Sequence of chain 1.A:
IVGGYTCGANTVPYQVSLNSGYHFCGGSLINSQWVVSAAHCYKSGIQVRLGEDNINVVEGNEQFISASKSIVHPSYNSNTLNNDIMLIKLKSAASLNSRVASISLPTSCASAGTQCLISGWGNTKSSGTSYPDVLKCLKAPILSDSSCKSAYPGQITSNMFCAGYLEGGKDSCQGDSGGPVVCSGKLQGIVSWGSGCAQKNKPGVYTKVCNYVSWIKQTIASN

Binding-site contacts:
Ligand atom C3' contacts residue GLN174 of chain 1.A at 3.3 Å.
Ligand atom N1 contacts residue GLY194 of chain 1.A at 3.7 Å.
Ligand atom C5 contacts residue GLN174 of chain 1.A at 3.9 Å.
Ligand atom N2 contacts residue GLY204 of chain 1.A at 3.3 Å.
Ligand atom C1 contacts residue TRP193 of chain 1.A at 3.8 Å (hydrophobic).
Ligand atom C8 contacts residue GLN174 of chain 1.A at 3.7 Å.
Ligand atom C6' contacts residue SER177 of chain 1.A at 3.5 Å.
Ligand atom N3 contacts residue GLN174 of chain 1.A at 3.7 Å.
Ligand atom C4 contacts residue CYS173 of chain 1.A at 3.7 Å (hydrophobic).
Ligand atom C1 contacts residue SER172 of chain 1.A at 3.7 Å.
Ligand atom N1 contacts residue GLY196 of chain 1.A at 2.8 Å (h-bond).
Ligand atom C7 contacts residue ASP171 of chain 1.A at 3.5 Å.
Ligand atom N2' contacts residue GLN174 of chain 1.A at 3.8 Å.
Ligand atom C7 contacts residue GLY194 of chain 1.A at 3.9 Å.
Ligand atom N2 contacts residue ASP171 of chain 1.A at 2.9 Å (salt-bridge).
Ligand atom O6' contacts residue HIS40 of chain 1.A at 2.9 Å (h-bond).
Ligand atom N2 contacts residue SER172 of chain 1.A at 3.0 Å (h-bond).
Ligand atom C3 contacts residue VAL191 of chain 1.A at 3.5 Å (hydrophobic).
Ligand atom C1 contacts residue GLY194 of chain 1.A at 3.9 Å.
Ligand atom C4' contacts residue GLN174 of chain 1.A at 3.6 Å.
Ligand atom C8 contacts residue SER177 of chain 1.A at 3.9 Å.
Ligand atom C7 contacts residue SER172 of chain 1.A at 3.2 Å.
Ligand atom N1 contacts residue CYS197 of chain 1.A at 3.8 Å.
Ligand atom C4 contacts residue SER177 of chain 1.A at 3.5 Å.
Ligand atom N1 contacts residue ASP171 of chain 1.A at 2.9 Å (salt-bridge).
Ligand atom C3 contacts residue SER177 of chain 1.A at 3.7 Å.
Ligand atom C2 contacts residue CYS173 of chain 1.A at 3.9 Å (hydrophobic).
Ligand atom C6 contacts residue GLY194 of chain 1.A at 3.8 Å.
Ligand atom C2 contacts residue SER172 of chain 1.A at 3.6 Å.
Ligand atom N1 contacts residue SER172 of chain 1.A at 3.5 Å (h-bond).
Ligand atom C3 contacts residue CYS173 of chain 1.A at 3.6 Å (hydrophobic).
Ligand atom C4 contacts residue GLN174 of chain 1.A at 3.8 Å.
Ligand atom C6 contacts residue GLY196 of chain 1.A at 3.9 Å.
Ligand atom N2 contacts residue TRP193 of chain 1.A at 3.9 Å.
Ligand atom C1 contacts residue CYS173 of chain 1.A at 3.9 Å (hydrophobic).
Ligand atom C7 contacts residue TRP193 of chain 1.A at 3.9 Å (hydrophobic).
Ligand atom N3 contacts residue SER177 of chain 1.A at 2.8 Å (h-bond).
Ligand atom C2 contacts residue VAL191 of chain 1.A at 3.8 Å (hydrophobic).
Ligand atom O6' contacts residue SER177 of chain 1.A at 2.2 Å (h-bond).
Ligand atom C1' contacts residue GLN174 of chain 1.A at 3.9 Å.

A small-molecule ligand and the protein it binds are described below.
Small molecule (SMILES): NC(=[NH2+])c1ccc2[nH]c(-c3ncccc3[O-])nc2c1